Binding-site contacts:
Ligand atom C4 contacts residue ASN1074 of chain 1.E at 4.2 Å.
Ligand atom O7 contacts residue ASN1074 of chain 1.E at 3.9 Å.
Ligand atom C7 contacts residue ASN1074 of chain 1.E at 2.9 Å.
Ligand atom O6 contacts residue ALA706 of chain 1.E at 4.0 Å.
Ligand atom C6 contacts residue ALA706 of chain 1.E at 3.5 Å (hydrophobic).
Ligand atom C1 contacts residue ASN1074 of chain 1.E at 1.4 Å.
Ligand atom C5 contacts residue ASN1074 of chain 1.E at 3.6 Å.
Ligand atom C5 contacts residue ALA706 of chain 1.E at 3.8 Å (hydrophobic).
Ligand atom C2 contacts residue ASN1074 of chain 1.E at 2.4 Å.
Ligand atom C3 contacts residue ASN1074 of chain 1.E at 3.7 Å.
Ligand atom O6 contacts residue ASN1074 of chain 1.E at 4.4 Å.
Ligand atom N2 contacts residue ASN1074 of chain 1.E at 2.2 Å (h-bond).
Ligand atom C8 contacts residue LYS1073 of chain 1.E at 4.4 Å.
Ligand atom C8 contacts residue GLU1072 of chain 1.E at 3.9 Å.
Ligand atom O5 contacts residue ALA706 of chain 1.E at 4.2 Å.
Ligand atom C8 contacts residue ASN1074 of chain 1.E at 3.2 Å.
Ligand atom O5 contacts residue ASN1074 of chain 1.E at 2.3 Å (h-bond).

Sequence of chain 1.E:
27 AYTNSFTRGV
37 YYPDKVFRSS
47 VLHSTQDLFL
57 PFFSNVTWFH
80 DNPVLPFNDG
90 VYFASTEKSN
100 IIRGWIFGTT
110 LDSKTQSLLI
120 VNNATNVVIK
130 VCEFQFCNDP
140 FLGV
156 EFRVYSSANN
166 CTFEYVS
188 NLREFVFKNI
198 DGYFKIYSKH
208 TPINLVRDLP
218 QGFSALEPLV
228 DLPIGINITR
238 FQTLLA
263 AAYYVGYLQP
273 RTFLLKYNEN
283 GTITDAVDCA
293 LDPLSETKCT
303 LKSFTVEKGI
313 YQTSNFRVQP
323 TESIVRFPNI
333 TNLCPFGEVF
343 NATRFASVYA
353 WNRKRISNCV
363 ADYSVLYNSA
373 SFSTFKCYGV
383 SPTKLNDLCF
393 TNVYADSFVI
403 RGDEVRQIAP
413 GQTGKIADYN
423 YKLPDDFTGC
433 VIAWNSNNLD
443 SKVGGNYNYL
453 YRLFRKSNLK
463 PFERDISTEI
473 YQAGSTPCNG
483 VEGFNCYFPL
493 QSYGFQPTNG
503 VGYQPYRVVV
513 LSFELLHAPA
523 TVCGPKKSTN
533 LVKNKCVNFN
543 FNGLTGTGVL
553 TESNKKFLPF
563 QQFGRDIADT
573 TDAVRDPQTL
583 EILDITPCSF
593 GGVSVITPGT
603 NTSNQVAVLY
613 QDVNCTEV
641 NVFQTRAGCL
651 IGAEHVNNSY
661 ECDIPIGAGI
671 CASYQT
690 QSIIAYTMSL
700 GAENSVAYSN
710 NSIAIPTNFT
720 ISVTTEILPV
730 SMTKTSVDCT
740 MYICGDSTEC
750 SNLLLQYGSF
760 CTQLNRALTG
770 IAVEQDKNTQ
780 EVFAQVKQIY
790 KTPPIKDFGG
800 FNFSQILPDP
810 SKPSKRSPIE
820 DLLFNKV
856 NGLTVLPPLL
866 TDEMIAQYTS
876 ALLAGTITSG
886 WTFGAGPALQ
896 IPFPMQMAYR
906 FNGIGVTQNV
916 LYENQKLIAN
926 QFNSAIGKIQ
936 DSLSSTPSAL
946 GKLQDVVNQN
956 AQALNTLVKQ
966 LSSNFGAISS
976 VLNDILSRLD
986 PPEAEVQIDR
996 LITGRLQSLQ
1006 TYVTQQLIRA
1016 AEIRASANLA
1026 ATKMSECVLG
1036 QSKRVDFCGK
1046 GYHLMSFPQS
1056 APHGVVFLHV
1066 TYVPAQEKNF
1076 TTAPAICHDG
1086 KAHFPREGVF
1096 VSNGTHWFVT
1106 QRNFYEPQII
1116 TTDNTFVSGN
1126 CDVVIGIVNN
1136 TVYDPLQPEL

This protein binds this small molecule.
Small molecule (SMILES): CC(=O)N[C@@H]1[C@@H](O)[C@H](O)[C@@H](CO)O[C@H]1O